Binding-site contacts:
Ligand atom C18 contacts residue TYR224 of chain 1.C at 3.2 Å (hydrophobic).
Ligand atom C19 contacts residue TYR220 of chain 1.C at 3.6 Å (hydrophobic).
Ligand atom C11 contacts residue SER225 of chain 1.C at 4.3 Å.
Ligand atom C24 contacts residue TYR224 of chain 1.C at 2.9 Å (hydrophobic).
Ligand atom N7 contacts residue TYR224 of chain 1.C at 3.2 Å.
Ligand atom C18 contacts residue TYR220 of chain 1.C at 4.0 Å (hydrophobic).
Ligand atom C8 contacts residue PRO221 of chain 1.C at 4.2 Å (hydrophobic).
Ligand atom C11 contacts residue MET235 of chain 1.C at 4.4 Å (hydrophobic).
Ligand atom C14 contacts residue PRO221 of chain 1.C at 4.4 Å (hydrophobic).
Ligand atom C11 contacts residue TYR224 of chain 1.C at 4.0 Å (hydrophobic).
Ligand atom C15 contacts residue PRO221 of chain 1.C at 4.3 Å (hydrophobic).
Ligand atom C27 contacts residue TYR220 of chain 1.C at 3.9 Å (hydrophobic).
Ligand atom C1 contacts residue TYR224 of chain 1.C at 3.8 Å (hydrophobic).
Ligand atom C17 contacts residue SER225 of chain 1.C at 3.3 Å.
Ligand atom C17 contacts residue TYR224 of chain 1.C at 3.8 Å (hydrophobic).
Ligand atom C23 contacts residue PHE107 of chain 1.C at 4.1 Å (hydrophobic).
Ligand atom C26 contacts residue ILE215 of chain 1.C at 4.2 Å (hydrophobic).
Ligand atom C4 contacts residue PRO221 of chain 1.C at 3.5 Å (hydrophobic).
Ligand atom C16 contacts residue TYR224 of chain 1.C at 3.4 Å (hydrophobic).
Ligand atom O21 contacts residue TYR220 of chain 1.C at 4.5 Å.
Ligand atom N2 contacts residue PRO221 of chain 1.C at 4.4 Å.
Ligand atom C19 contacts residue TYR224 of chain 1.C at 3.1 Å (hydrophobic).
Ligand atom C27 contacts residue TYR224 of chain 1.C at 3.6 Å (hydrophobic).
Ligand atom C18 contacts residue PRO221 of chain 1.C at 4.1 Å (hydrophobic).
Ligand atom N7 contacts residue SER225 of chain 1.C at 3.6 Å (h-bond).
Ligand atom O21 contacts residue TYR224 of chain 1.C at 3.7 Å.
Ligand atom C20 contacts residue SER225 of chain 1.C at 4.2 Å.
Ligand atom C13 contacts residue SER225 of chain 1.C at 3.8 Å.
Ligand atom N10 contacts residue PRO221 of chain 1.C at 3.7 Å.
Ligand atom N2 contacts residue TYR224 of chain 1.C at 3.6 Å.
Ligand atom N9 contacts residue TYR224 of chain 1.C at 3.3 Å.
Ligand atom C20 contacts residue TYR224 of chain 1.C at 4.1 Å (hydrophobic).
Ligand atom C25 contacts residue ILE215 of chain 1.C at 4.5 Å (hydrophobic).
Ligand atom C13 contacts residue TYR224 of chain 1.C at 3.4 Å (hydrophobic).
Ligand atom C5 contacts residue PRO221 of chain 1.C at 3.8 Å (hydrophobic).
Ligand atom N9 contacts residue SER225 of chain 1.C at 3.8 Å.
Ligand atom C3 contacts residue PRO221 of chain 1.C at 3.9 Å (hydrophobic).
Ligand atom C24 contacts residue TYR220 of chain 1.C at 4.0 Å (hydrophobic).
Ligand atom N6 contacts residue PRO221 of chain 1.C at 3.4 Å.
Ligand atom C25 contacts residue PRO221 of chain 1.C at 3.6 Å (hydrophobic).

The small molecule below binds the protein below.
Small molecule (SMILES): CCOc1ccc(Nc2c(C)c(N[C@H]3CCCNC3)nc3ccnn23)cc1

Sequence of chain 1.C:
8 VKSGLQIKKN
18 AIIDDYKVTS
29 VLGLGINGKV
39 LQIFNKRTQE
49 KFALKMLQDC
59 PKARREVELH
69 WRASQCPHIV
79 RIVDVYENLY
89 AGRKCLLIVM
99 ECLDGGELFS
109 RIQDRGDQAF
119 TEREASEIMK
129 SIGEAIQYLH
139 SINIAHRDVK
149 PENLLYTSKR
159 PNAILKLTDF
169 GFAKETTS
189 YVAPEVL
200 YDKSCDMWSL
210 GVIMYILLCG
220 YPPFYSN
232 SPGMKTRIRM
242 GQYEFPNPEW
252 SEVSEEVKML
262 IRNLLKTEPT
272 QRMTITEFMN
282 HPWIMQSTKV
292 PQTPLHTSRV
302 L